The small molecule below binds the protein below.
Small molecule (SMILES): OC(c1ccc(NCC(F)(F)F)cc1)(C(F)(F)F)C(F)(F)F

Sequence of chain 1.B:
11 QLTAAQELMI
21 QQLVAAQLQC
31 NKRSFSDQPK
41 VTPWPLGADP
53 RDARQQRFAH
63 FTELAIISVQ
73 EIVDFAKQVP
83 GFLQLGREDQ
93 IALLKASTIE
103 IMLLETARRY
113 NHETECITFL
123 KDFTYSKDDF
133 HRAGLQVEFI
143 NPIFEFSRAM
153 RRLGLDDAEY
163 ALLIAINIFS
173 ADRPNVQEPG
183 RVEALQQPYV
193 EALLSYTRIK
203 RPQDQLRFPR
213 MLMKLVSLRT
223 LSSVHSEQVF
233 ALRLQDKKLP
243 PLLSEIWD

Binding-site contacts:
Ligand atom C26 contacts residue HIS227 of chain 1.B at 3.8 Å.
Ligand atom F41 contacts residue THR64 of chain 1.B at 3.8 Å.
Ligand atom C24 contacts residue MET104 of chain 1.B at 3.5 Å (hydrophobic).
Ligand atom O42 contacts residue HIS227 of chain 1.B at 2.6 Å (h-bond).
Ligand atom C28 contacts residue BNS1 of chain 1.G at 3.6 Å.
Ligand atom C19 contacts residue THR108 of chain 1.B at 3.5 Å.
Ligand atom F41 contacts residue LEU241 of chain 1.B at 3.1 Å.
Ligand atom F36 contacts residue VAL231 of chain 1.B at 3.6 Å.
Ligand atom F22 contacts residue ILE145 of chain 1.B at 3.4 Å.
Ligand atom F20 contacts residue ILE145 of chain 1.B at 3.6 Å.
Ligand atom F35 contacts residue LEU234 of chain 1.B at 3.5 Å.
Ligand atom C25 contacts residue HIS227 of chain 1.B at 3.5 Å.
Ligand atom F40 contacts residue ALA67 of chain 1.B at 3.7 Å.
Ligand atom F35 contacts residue LEU137 of chain 1.B at 3.3 Å.
Ligand atom F22 contacts residue LEU105 of chain 1.B at 3.4 Å.
Ligand atom F21 contacts residue LEU105 of chain 1.B at 3.5 Å.
Ligand atom F21 contacts residue THR108 of chain 1.B at 3.1 Å.
Ligand atom F20 contacts residue LEU105 of chain 1.B at 3.4 Å.
Ligand atom C16 contacts residue BNS1 of chain 1.G at 3.5 Å.
Ligand atom F40 contacts residue LEU245 of chain 1.B at 3.5 Å.
Ligand atom F37 contacts residue GLN230 of chain 1.B at 3.4 Å.
Ligand atom F41 contacts residue PHE60 of chain 1.B at 3.5 Å.
Ligand atom F37 contacts residue HIS227 of chain 1.B at 3.1 Å.
Ligand atom C19 contacts residue LEU105 of chain 1.B at 3.7 Å (hydrophobic).
Ligand atom C34 contacts residue LEU234 of chain 1.B at 3.8 Å (hydrophobic).
Ligand atom C23 contacts residue BNS1 of chain 1.G at 3.6 Å.
Ligand atom C24 contacts residue ILE101 of chain 1.B at 3.6 Å (hydrophobic).
Ligand atom F21 contacts residue MET104 of chain 1.B at 3.4 Å.
Ligand atom F37 contacts residue PHE141 of chain 1.B at 3.8 Å.
Ligand atom O42 contacts residue TRP249 of chain 1.B at 3.4 Å.
Ligand atom F20 contacts residue PHE141 of chain 1.B at 3.5 Å.
Ligand atom F21 contacts residue BNS1 of chain 1.G at 3.5 Å.
Ligand atom F22 contacts residue THR108 of chain 1.B at 3.3 Å.
Ligand atom C16 contacts residue THR108 of chain 1.B at 3.6 Å.
Ligand atom F36 contacts residue LEU234 of chain 1.B at 2.9 Å.
Ligand atom N15 contacts residue BNS1 of chain 1.G at 2.7 Å (h-bond).
Ligand atom C25 contacts residue TRP249 of chain 1.B at 3.8 Å (hydrophobic).
Ligand atom O42 contacts residue VAL231 of chain 1.B at 3.8 Å.
Ligand atom C33 contacts residue HIS227 of chain 1.B at 3.5 Å.
Ligand atom F39 contacts residue PHE63 of chain 1.B at 3.8 Å.